Sequence of chain 15.W:
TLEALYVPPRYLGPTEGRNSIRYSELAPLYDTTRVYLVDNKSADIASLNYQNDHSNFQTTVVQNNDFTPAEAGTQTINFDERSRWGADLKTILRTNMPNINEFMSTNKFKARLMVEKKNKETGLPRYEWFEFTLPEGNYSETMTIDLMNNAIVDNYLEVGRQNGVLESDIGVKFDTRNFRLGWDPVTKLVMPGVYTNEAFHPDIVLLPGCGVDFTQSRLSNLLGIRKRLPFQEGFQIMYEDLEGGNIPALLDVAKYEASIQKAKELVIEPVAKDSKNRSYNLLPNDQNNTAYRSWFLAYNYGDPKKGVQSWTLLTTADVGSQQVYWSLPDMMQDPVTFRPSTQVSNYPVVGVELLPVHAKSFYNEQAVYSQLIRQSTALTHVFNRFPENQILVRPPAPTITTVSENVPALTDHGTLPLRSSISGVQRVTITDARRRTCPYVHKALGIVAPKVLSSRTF

Binding-site contacts:
Ligand atom CG1 contacts residue ARG435 of chain 18.W at 3.8 Å.
Ligand atom CG2 contacts residue LEU189 of chain 18.W at 2.8 Å (hydrophobic).
Ligand atom CD1 contacts residue GLU289 of chain 15.W at 3.0 Å.
Ligand atom OD1 contacts residue GLU199 of chain 18.W at 3.4 Å (salt-bridge).
Ligand atom O contacts residue ARG435 of chain 18.W at 3.5 Å (salt-bridge).
Ligand atom CE1 contacts residue GLU289 of chain 15.W at 3.6 Å.
Ligand atom CG contacts residue GLU289 of chain 15.W at 3.6 Å.
Ligand atom CB contacts residue GLU289 of chain 15.W at 3.8 Å.
Ligand atom CD contacts residue HIS431 of chain 18.W at 3.8 Å.
Ligand atom CD2 contacts residue MET223 of chain 15.W at 3.7 Å (hydrophobic).
Ligand atom N contacts residue ARG193 of chain 18.W at 3.8 Å.
Ligand atom CE1 contacts residue ARG193 of chain 18.W at 3.1 Å.
Ligand atom CE1 contacts residue HIS431 of chain 18.W at 3.0 Å.
Ligand atom CB contacts residue ARG435 of chain 18.W at 3.7 Å.
Ligand atom CE2 contacts residue ARG193 of chain 18.W at 3.8 Å.
Ligand atom CB contacts residue LEU189 of chain 18.W at 3.8 Å (hydrophobic).
Ligand atom CG contacts residue TYR288 of chain 15.W at 3.4 Å (hydrophobic).
Ligand atom OH contacts residue THR430 of chain 18.W at 3.4 Å.
Ligand atom CG2 contacts residue TYR188 of chain 18.W at 3.9 Å (hydrophobic).
Ligand atom ND2 contacts residue GLU199 of chain 18.W at 2.9 Å (salt-bridge).
Ligand atom CZ contacts residue THR219 of chain 15.W at 3.2 Å.
Ligand atom CD1 contacts residue HIS431 of chain 18.W at 3.3 Å.
Ligand atom CE1 contacts residue VAL432 of chain 18.W at 3.8 Å (hydrophobic).
Ligand atom CD1 contacts residue ARG193 of chain 18.W at 3.7 Å.
Ligand atom CG contacts residue GLU199 of chain 18.W at 3.6 Å.
Ligand atom CZ contacts residue HIS431 of chain 18.W at 3.4 Å.
Ligand atom OH contacts residue MET223 of chain 15.W at 2.2 Å (h-bond).
Ligand atom O contacts residue ARG193 of chain 18.W at 2.8 Å (salt-bridge).
Ligand atom CZ contacts residue ARG193 of chain 18.W at 3.1 Å.
Ligand atom CE1 contacts residue THR219 of chain 15.W at 3.9 Å.
Ligand atom CG1 contacts residue PHE436 of chain 18.W at 3.4 Å (hydrophobic).
Ligand atom ND2 contacts residue TYR188 of chain 18.W at 3.5 Å (h-bond).
Ligand atom CZ contacts residue MET223 of chain 15.W at 2.9 Å (hydrophobic).
Ligand atom OH contacts residue LEU283 of chain 15.W at 3.8 Å.
Ligand atom CA contacts residue ARG193 of chain 18.W at 3.8 Å.
Ligand atom CG contacts residue HIS431 of chain 18.W at 3.8 Å.
Ligand atom C contacts residue ARG193 of chain 18.W at 3.4 Å.
Ligand atom CE2 contacts residue MET223 of chain 15.W at 3.5 Å (hydrophobic).
Ligand atom OH contacts residue HIS431 of chain 18.W at 2.9 Å (h-bond).
Ligand atom CE1 contacts residue MET223 of chain 15.W at 3.3 Å (hydrophobic).

A small-molecule ligand and the protein it binds are described below.
Small molecule (SMILES): CC(C)[C@H](NC(=O)[C@@H]1CCCN1C(=O)[C@H](CC(N)=O)NC(=O)[C@@H](N)Cc1ccccc1)C(=O)N[C@@H](Cc1ccc(O)cc1)C(=O)N1CCC[C@H]1C(=O)N[C@H](C=O)Cc1ccc(O)cc1

Sequence of chain 18.W:
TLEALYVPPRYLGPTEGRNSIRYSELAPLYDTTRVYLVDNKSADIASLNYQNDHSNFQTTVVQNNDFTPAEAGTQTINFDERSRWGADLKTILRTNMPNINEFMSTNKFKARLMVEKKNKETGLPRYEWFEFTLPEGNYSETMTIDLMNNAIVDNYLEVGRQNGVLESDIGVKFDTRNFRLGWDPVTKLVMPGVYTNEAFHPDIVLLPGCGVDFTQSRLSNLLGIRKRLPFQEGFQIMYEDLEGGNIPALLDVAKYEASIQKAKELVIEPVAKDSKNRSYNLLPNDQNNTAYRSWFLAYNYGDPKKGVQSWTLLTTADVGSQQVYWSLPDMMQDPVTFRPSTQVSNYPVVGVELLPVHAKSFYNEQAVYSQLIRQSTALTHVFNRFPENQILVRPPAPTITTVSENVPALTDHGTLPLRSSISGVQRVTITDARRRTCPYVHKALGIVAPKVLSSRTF